Sequence of chain 5.D:
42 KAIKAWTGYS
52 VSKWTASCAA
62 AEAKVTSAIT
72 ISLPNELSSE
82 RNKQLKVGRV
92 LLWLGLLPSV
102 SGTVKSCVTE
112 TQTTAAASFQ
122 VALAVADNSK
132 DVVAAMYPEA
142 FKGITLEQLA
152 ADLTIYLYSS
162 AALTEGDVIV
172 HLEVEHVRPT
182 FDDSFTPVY

The protein below binds the small molecule below.
Small molecule (SMILES): Nc1ncnc2c1ncn2[C@@H]1O[C@H](COO[C@@H]2C[C@@H](CO[P](=O)(O)O[C@H]3[C@@H](O)[C@H](n4cnc5c(N)ncnc54)O[C@@H]3COP(=O)=O)O[C@H]2n2ccc(=O)[nH]c2=O)[C@@H](OOP(O)OC[C@H]2O[C@@H](n3ccc(=O)[nH]c3=O)[C@H](O)[C@@H]2O)[C@H]1O.Op1oo1

Binding-site contacts:
Ligand atom O4' contacts residue TRP47 of chain 5.D at 4.1 Å.
Ligand atom C2 contacts residue TRP47 of chain 5.D at 4.2 Å (hydrophobic).
Ligand atom N3 contacts residue TRP47 of chain 5.D at 4.1 Å.
Ligand atom OP2 contacts residue VAL178 of chain 5.E at 4.5 Å.
Ligand atom N1 contacts residue TRP47 of chain 5.D at 4.3 Å.
Ligand atom OP2 contacts residue GLY49 of chain 5.E at 4.2 Å.
Ligand atom C8 contacts residue TRP47 of chain 5.D at 3.8 Å (hydrophobic).
Ligand atom C5' contacts residue VAL178 of chain 5.E at 4.5 Å (hydrophobic).
Ligand atom N7 contacts residue TRP47 of chain 5.D at 3.7 Å.
Ligand atom C6 contacts residue TRP47 of chain 5.D at 3.9 Å (hydrophobic).
Ligand atom N6 contacts residue THR48 of chain 5.D at 3.3 Å (h-bond).
Ligand atom N1 contacts residue THR48 of chain 5.D at 4.0 Å.
Ligand atom N9 contacts residue TRP47 of chain 5.D at 3.9 Å.
Ligand atom C1' contacts residue TRP47 of chain 5.D at 4.3 Å (hydrophobic).
Ligand atom N6 contacts residue TRP47 of chain 5.D at 3.8 Å.
Ligand atom C6 contacts residue THR48 of chain 5.D at 4.2 Å.
Ligand atom N6 contacts residue TYR50 of chain 5.D at 4.2 Å.
Ligand atom O4' contacts residue LYS143 of chain 5.D at 4.1 Å.
Ligand atom C4 contacts residue TRP47 of chain 5.D at 3.9 Å (hydrophobic).
Ligand atom C5 contacts residue TRP47 of chain 5.D at 3.8 Å (hydrophobic).

Sequence of chain 5.E:
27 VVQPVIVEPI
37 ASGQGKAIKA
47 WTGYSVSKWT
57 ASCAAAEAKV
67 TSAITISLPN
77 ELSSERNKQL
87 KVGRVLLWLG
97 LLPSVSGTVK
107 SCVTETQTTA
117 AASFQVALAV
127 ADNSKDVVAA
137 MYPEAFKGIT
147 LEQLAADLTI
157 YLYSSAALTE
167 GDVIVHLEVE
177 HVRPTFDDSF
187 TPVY